Sequence of chain 1.C:
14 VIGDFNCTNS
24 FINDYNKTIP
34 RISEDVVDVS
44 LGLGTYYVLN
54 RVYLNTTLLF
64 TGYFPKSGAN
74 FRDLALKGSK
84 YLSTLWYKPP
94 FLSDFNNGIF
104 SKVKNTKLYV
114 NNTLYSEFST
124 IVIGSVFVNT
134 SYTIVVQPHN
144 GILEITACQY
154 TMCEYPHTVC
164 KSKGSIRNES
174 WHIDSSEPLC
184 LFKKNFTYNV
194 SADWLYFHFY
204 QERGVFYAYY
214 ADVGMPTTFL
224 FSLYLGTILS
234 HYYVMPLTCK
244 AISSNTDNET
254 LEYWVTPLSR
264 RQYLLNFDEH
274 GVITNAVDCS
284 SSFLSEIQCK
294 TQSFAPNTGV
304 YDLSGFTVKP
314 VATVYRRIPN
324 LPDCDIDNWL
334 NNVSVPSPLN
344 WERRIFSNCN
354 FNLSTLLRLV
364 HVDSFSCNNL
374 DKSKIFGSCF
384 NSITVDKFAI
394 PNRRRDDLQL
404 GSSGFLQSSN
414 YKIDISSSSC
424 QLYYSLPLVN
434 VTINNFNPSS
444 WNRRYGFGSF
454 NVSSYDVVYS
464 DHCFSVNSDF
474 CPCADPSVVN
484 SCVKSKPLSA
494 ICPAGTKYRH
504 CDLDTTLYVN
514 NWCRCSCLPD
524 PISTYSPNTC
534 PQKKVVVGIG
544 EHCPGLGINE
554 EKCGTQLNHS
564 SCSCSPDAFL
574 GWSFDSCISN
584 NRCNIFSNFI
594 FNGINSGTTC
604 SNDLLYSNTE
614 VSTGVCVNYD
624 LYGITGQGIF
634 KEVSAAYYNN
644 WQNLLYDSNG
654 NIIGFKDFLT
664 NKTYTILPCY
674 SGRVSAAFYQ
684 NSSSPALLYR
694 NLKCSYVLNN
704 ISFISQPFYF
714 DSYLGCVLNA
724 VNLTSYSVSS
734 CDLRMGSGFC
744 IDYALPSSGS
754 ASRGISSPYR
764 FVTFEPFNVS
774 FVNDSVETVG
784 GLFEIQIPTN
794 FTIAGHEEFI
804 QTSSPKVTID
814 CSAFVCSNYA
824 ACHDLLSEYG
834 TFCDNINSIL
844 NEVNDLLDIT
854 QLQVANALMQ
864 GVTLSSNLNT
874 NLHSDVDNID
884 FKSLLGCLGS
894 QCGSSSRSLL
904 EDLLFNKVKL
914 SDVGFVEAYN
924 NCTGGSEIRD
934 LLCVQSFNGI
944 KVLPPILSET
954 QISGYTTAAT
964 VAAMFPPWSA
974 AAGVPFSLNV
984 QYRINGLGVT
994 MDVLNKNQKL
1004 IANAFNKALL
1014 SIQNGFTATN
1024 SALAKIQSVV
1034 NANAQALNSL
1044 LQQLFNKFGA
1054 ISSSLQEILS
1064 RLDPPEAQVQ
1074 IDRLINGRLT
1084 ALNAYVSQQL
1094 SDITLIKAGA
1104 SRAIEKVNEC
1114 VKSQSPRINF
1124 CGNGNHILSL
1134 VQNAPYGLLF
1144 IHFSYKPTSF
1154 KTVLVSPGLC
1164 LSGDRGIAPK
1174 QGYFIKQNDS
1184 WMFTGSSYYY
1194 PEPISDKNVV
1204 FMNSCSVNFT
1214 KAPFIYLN

Binding-site contacts:
Ligand atom C7 contacts residue ASN684 of chain 1.C at 3.3 Å.
Ligand atom O6 contacts residue GLN683 of chain 1.C at 4.2 Å.
Ligand atom C4 contacts residue ASN684 of chain 1.C at 4.3 Å.
Ligand atom N2 contacts residue ASN684 of chain 1.C at 2.9 Å (h-bond).
Ligand atom C2 contacts residue ASN684 of chain 1.C at 2.5 Å.
Ligand atom C1 contacts residue ASN684 of chain 1.C at 1.4 Å.
Ligand atom O5 contacts residue GLN683 of chain 1.C at 3.9 Å.
Ligand atom C3 contacts residue ASN684 of chain 1.C at 3.8 Å.
Ligand atom C8 contacts residue ASN684 of chain 1.C at 4.4 Å.
Ligand atom C5 contacts residue GLN683 of chain 1.C at 4.3 Å.
Ligand atom C5 contacts residue ASN684 of chain 1.C at 3.7 Å.
Ligand atom C6 contacts residue GLN683 of chain 1.C at 3.5 Å.
Ligand atom O7 contacts residue ASN684 of chain 1.C at 3.1 Å.
Ligand atom O5 contacts residue ASN684 of chain 1.C at 2.4 Å (h-bond).

The small molecule below binds the protein below.
Small molecule (SMILES): CC(=O)N[C@@H]1[C@@H](O)[C@H](O)[C@@H](CO)O[C@H]1O